The protein below binds the small molecule below.
Small molecule (SMILES): CC(=O)N[C@H]1[C@H](O[C@H]2[C@H](O)[C@@H](NC(C)=O)CO[C@@H]2CO)O[C@H](CO)[C@@H](O)[C@@H]1O

Sequence of chain 1.C:
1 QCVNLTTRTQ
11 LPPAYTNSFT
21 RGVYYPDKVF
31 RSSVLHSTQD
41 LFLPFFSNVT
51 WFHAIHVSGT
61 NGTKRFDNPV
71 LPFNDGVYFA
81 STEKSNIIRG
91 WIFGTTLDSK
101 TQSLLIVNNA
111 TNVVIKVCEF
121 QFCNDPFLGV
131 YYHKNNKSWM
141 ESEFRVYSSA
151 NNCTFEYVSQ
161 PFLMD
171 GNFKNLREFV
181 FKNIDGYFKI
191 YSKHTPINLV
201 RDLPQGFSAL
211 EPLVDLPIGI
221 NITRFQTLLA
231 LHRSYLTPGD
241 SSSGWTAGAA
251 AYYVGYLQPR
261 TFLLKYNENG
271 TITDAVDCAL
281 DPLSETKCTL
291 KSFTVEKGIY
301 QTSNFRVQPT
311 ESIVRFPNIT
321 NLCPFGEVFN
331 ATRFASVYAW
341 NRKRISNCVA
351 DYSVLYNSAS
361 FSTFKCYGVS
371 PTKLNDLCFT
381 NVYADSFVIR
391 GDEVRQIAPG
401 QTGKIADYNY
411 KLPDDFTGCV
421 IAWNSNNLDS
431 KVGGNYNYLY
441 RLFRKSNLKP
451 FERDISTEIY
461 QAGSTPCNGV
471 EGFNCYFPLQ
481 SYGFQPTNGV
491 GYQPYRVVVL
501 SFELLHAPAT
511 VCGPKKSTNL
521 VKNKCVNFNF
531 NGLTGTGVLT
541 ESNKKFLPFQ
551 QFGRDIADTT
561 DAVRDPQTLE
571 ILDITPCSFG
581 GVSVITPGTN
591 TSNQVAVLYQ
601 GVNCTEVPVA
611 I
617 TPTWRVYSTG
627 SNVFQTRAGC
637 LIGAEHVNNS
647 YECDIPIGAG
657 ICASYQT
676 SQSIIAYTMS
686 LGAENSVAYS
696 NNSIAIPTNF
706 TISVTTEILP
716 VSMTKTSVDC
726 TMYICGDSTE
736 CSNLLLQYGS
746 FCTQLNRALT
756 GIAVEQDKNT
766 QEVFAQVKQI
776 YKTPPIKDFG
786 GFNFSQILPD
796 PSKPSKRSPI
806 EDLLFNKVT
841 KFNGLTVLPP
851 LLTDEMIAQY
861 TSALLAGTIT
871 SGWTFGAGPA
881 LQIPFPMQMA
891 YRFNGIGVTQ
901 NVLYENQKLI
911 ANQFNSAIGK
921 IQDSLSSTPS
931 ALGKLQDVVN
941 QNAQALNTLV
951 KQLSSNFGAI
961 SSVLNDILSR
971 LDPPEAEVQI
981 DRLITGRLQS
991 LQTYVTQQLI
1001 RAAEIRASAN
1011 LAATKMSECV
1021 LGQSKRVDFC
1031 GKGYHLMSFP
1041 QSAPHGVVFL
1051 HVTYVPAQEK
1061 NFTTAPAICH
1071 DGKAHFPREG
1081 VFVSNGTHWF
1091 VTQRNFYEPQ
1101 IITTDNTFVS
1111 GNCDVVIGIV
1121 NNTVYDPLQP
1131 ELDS

Binding-site contacts:
Ligand atom C1 contacts residue SER790 of chain 1.C at 3.4 Å.
Ligand atom C5 contacts residue SER790 of chain 1.C at 3.6 Å.
Ligand atom C6 contacts residue SER790 of chain 1.C at 4.5 Å.
Ligand atom C2 contacts residue ASN788 of chain 1.C at 2.5 Å.
Ligand atom C7 contacts residue ASN788 of chain 1.C at 3.9 Å.
Ligand atom O5 contacts residue SER790 of chain 1.C at 3.6 Å (h-bond).
Ligand atom O5 contacts residue ASN788 of chain 1.C at 2.4 Å (h-bond).
Ligand atom O6 contacts residue SER790 of chain 1.C at 4.2 Å.
Ligand atom C5 contacts residue ASN788 of chain 1.C at 3.6 Å.
Ligand atom O6 contacts residue GLN791 of chain 1.C at 3.4 Å (h-bond).
Ligand atom O7 contacts residue ASN788 of chain 1.C at 4.5 Å.
Ligand atom C4 contacts residue ASN788 of chain 1.C at 4.2 Å.
Ligand atom C3 contacts residue ASN788 of chain 1.C at 3.8 Å.
Ligand atom C1 contacts residue ASN788 of chain 1.C at 1.4 Å.
Ligand atom C6 contacts residue GLN791 of chain 1.C at 4.2 Å.
Ligand atom N2 contacts residue ASN788 of chain 1.C at 2.9 Å (h-bond).